Binding-site contacts:
Ligand atom N3 contacts residue PRO202 of chain 1.A at 3.7 Å.
Ligand atom O1A contacts residue GLY243 of chain 1.A at 3.4 Å (h-bond).
Ligand atom O2' contacts residue ALA260 of chain 1.A at 3.6 Å.
Ligand atom C5' contacts residue ASP263 of chain 1.A at 3.7 Å.
Ligand atom O2B contacts residue TLA1 of chain 1.I at 3.6 Å.
Ligand atom O4' contacts residue GLY246 of chain 1.A at 3.4 Å.
Ligand atom O2A contacts residue ASP245 of chain 1.A at 2.5 Å (salt-bridge).
Ligand atom O2A contacts residue GLY246 of chain 1.A at 3.4 Å (h-bond).
Ligand atom O1B contacts residue CA1 of chain 1.C at 2.2 Å.
Ligand atom O2A contacts residue ASP242 of chain 1.A at 3.0 Å (salt-bridge).
Ligand atom C4' contacts residue ARG250 of chain 1.A at 3.5 Å.
Ligand atom O1B contacts residue ASP263 of chain 1.A at 3.4 Å (salt-bridge).
Ligand atom N3 contacts residue GLY259 of chain 1.A at 3.4 Å.
Ligand atom O4' contacts residue ARG250 of chain 1.A at 3.3 Å (salt-bridge).
Ligand atom C5 contacts residue ASP263 of chain 1.A at 3.7 Å.
Ligand atom O1G contacts residue SER239 of chain 1.A at 2.7 Å (h-bond).
Ligand atom C4 contacts residue GLY259 of chain 1.A at 3.6 Å.
Ligand atom C6 contacts residue ASP263 of chain 1.A at 3.5 Å.
Ligand atom PB contacts residue CA1 of chain 1.C at 3.6 Å.
Ligand atom O1A contacts residue ARG185 of chain 1.A at 3.0 Å (salt-bridge).
Ligand atom N4 contacts residue PRO202 of chain 1.A at 3.0 Å (h-bond).
Ligand atom O5' contacts residue GLY246 of chain 1.A at 3.3 Å.
Ligand atom N4 contacts residue THR206 of chain 1.A at 2.8 Å (h-bond).
Ligand atom PA contacts residue GLY246 of chain 1.A at 3.7 Å.
Ligand atom C4 contacts residue PRO202 of chain 1.A at 3.6 Å (hydrophobic).
Ligand atom O2A contacts residue CA1 of chain 1.C at 2.5 Å.
Ligand atom C1G contacts residue SER239 of chain 1.A at 3.7 Å.
Ligand atom C2' contacts residue ALA260 of chain 1.A at 3.6 Å (hydrophobic).
Ligand atom O2 contacts residue SER256 of chain 1.A at 3.2 Å (h-bond).
Ligand atom C5 contacts residue ASP245 of chain 1.A at 3.6 Å.
Ligand atom O5' contacts residue ARG250 of chain 1.A at 3.2 Å (salt-bridge).
Ligand atom O1A contacts residue GLY246 of chain 1.A at 3.7 Å.
Ligand atom O1B contacts residue ASP242 of chain 1.A at 2.6 Å (salt-bridge).
Ligand atom O2G contacts residue ALA180 of chain 1.A at 3.5 Å.
Ligand atom O1G contacts residue ASN184 of chain 1.A at 3.7 Å.
Ligand atom O2G contacts residue ASP176 of chain 1.A at 3.2 Å (salt-bridge).
Ligand atom O2A contacts residue ASP263 of chain 1.A at 3.2 Å (salt-bridge).
Ligand atom O2 contacts residue GLU255 of chain 1.A at 3.4 Å.
Ligand atom N4 contacts residue ASN203 of chain 1.A at 3.4 Å (h-bond).
Ligand atom O1A contacts residue ARG250 of chain 1.A at 3.3 Å (salt-bridge).

Sequence of chain 1.A:
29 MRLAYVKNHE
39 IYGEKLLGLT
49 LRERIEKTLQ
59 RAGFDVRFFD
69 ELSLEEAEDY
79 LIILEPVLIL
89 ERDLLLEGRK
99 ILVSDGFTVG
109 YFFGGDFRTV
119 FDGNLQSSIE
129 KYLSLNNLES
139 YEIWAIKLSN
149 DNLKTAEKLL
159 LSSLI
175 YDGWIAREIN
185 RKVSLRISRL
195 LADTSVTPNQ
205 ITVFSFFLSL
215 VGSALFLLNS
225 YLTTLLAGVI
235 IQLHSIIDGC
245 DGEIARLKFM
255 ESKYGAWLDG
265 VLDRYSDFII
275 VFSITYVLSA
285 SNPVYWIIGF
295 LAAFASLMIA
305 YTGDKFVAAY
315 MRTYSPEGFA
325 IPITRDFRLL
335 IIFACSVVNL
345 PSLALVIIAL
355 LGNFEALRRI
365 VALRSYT

The protein below binds the small molecule below.
Small molecule (SMILES): Nc1ccn([C@@H]2O[C@H](CO[P](=O)(O)O[P](=O)(O)OC[C@@H](O)CO)[C@@H](O)[C@H]2O)c(=O)n1